Binding-site contacts:
Ligand atom C7 contacts residue GLY234 of chain 1.E at 3.9 Å.
Ligand atom C7 contacts residue ASN236 of chain 1.E at 3.4 Å.
Ligand atom O7 contacts residue PRO215 of chain 1.C at 3.6 Å.
Ligand atom C1 contacts residue ARG163 of chain 1.E at 4.2 Å.
Ligand atom O6 contacts residue ARG163 of chain 1.E at 4.1 Å.
Ligand atom O5 contacts residue ARG163 of chain 1.E at 3.3 Å (salt-bridge).
Ligand atom C2 contacts residue ASN236 of chain 1.E at 2.5 Å.
Ligand atom C7 contacts residue PRO215 of chain 1.C at 4.4 Å (hydrophobic).
Ligand atom N2 contacts residue GLY234 of chain 1.E at 3.3 Å (h-bond).
Ligand atom C8 contacts residue GLY234 of chain 1.E at 3.6 Å.
Ligand atom C6 contacts residue ARG163 of chain 1.E at 3.6 Å.
Ligand atom C2 contacts residue GLY234 of chain 1.E at 4.3 Å.
Ligand atom N2 contacts residue ASN236 of chain 1.E at 3.0 Å (h-bond).
Ligand atom C1 contacts residue GLY234 of chain 1.E at 4.4 Å.
Ligand atom O7 contacts residue ASN236 of chain 1.E at 3.5 Å (h-bond).
Ligand atom C8 contacts residue ASP235 of chain 1.E at 3.3 Å.
Ligand atom C1 contacts residue ASN236 of chain 1.E at 1.5 Å.
Ligand atom C4 contacts residue ASN236 of chain 1.E at 4.2 Å.
Ligand atom C3 contacts residue ASN236 of chain 1.E at 3.8 Å.
Ligand atom O7 contacts residue GLN216 of chain 1.C at 4.4 Å.
Ligand atom C5 contacts residue ASN236 of chain 1.E at 3.6 Å.
Ligand atom C7 contacts residue ASP235 of chain 1.E at 4.3 Å.
Ligand atom O5 contacts residue ASN236 of chain 1.E at 2.4 Å (h-bond).
Ligand atom C5 contacts residue ARG163 of chain 1.E at 4.0 Å.

Sequence of chain 1.C:
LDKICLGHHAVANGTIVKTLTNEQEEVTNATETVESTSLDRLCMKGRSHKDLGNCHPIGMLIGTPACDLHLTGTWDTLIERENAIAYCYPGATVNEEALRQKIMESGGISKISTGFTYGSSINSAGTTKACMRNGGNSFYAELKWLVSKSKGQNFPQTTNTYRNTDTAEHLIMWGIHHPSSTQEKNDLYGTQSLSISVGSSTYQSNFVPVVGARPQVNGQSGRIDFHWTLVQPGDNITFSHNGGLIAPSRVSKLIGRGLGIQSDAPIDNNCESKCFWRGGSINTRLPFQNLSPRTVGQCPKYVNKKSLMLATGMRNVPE

The protein below binds the small molecule below.
Small molecule (SMILES): CC(=O)N[C@H]1[C@@H](O[C@H]2[C@H](O)[C@@H](NC(C)=O)CO[C@@H]2CO)O[C@H](CO)[C@@H](O)[C@@H]1O

Sequence of chain 1.E:
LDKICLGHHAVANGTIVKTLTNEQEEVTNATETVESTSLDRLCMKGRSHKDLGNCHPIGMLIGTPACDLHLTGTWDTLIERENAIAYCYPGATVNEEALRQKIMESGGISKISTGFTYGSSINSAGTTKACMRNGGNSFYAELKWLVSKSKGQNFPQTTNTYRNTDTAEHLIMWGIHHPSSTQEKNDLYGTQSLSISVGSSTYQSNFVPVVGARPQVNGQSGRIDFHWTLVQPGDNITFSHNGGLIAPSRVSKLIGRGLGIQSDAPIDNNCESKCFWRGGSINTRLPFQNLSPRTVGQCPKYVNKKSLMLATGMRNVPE